A protein and the small-molecule ligand that binds it are described below.
Small molecule (SMILES): O=C(O)CCCCC(=O)O

Binding-site contacts:
Ligand atom O4 contacts residue HIS115 of chain 1.B at 4.2 Å.
Ligand atom O4 contacts residue GLY114 of chain 1.B at 3.2 Å (h-bond).
Ligand atom C4 contacts residue HIS22 of chain 1.B at 3.5 Å.
Ligand atom C2 contacts residue HIS115 of chain 1.B at 3.7 Å.
Ligand atom C2 contacts residue GLU96 of chain 1.B at 4.1 Å.
Ligand atom C7 contacts residue HIS115 of chain 1.B at 3.7 Å.
Ligand atom C6 contacts residue LEU97 of chain 1.B at 4.1 Å (hydrophobic).
Ligand atom C3 contacts residue ILE138 of chain 1.B at 4.5 Å (hydrophobic).
Ligand atom C2 contacts residue LEU97 of chain 1.B at 3.4 Å (hydrophobic).
Ligand atom C2 contacts residue ASP95 of chain 1.B at 3.4 Å.
Ligand atom C4 contacts residue VAL151 of chain 1.B at 4.3 Å (hydrophobic).
Ligand atom C6 contacts residue GLY114 of chain 1.B at 3.6 Å.
Ligand atom O3 contacts residue HIS115 of chain 1.B at 3.4 Å.
Ligand atom O3 contacts residue ASN116 of chain 1.B at 3.1 Å (h-bond).
Ligand atom O1 contacts residue HIS115 of chain 1.B at 4.2 Å.
Ligand atom C7 contacts residue ASN116 of chain 1.B at 3.6 Å.
Ligand atom O4 contacts residue ASN116 of chain 1.B at 3.3 Å (h-bond).
Ligand atom C5 contacts residue VAL151 of chain 1.B at 3.7 Å (hydrophobic).
Ligand atom O1 contacts residue GLU96 of chain 1.B at 2.9 Å.
Ligand atom C5 contacts residue HIS115 of chain 1.B at 4.4 Å.
Ligand atom O3 contacts residue HIS22 of chain 1.B at 3.1 Å.
Ligand atom O2 contacts residue GLY113 of chain 1.B at 4.2 Å.
Ligand atom C7 contacts residue GLY114 of chain 1.B at 3.4 Å.
Ligand atom C5 contacts residue VAL147 of chain 1.B at 4.2 Å (hydrophobic).
Ligand atom C6 contacts residue HIS115 of chain 1.B at 3.8 Å.
Ligand atom O3 contacts residue GLY114 of chain 1.B at 4.0 Å.
Ligand atom O1 contacts residue ASP95 of chain 1.B at 2.9 Å (salt-bridge).
Ligand atom C4 contacts residue LEU97 of chain 1.B at 4.2 Å (hydrophobic).
Ligand atom C4 contacts residue HIS115 of chain 1.B at 3.1 Å.
Ligand atom C3 contacts residue ASP95 of chain 1.B at 3.4 Å.
Ligand atom C5 contacts residue LEU97 of chain 1.B at 3.6 Å (hydrophobic).
Ligand atom C7 contacts residue HIS22 of chain 1.B at 3.9 Å.
Ligand atom C4 contacts residue ASP95 of chain 1.B at 3.3 Å.
Ligand atom C5 contacts residue ASP95 of chain 1.B at 4.4 Å.
Ligand atom O1 contacts residue LEU97 of chain 1.B at 2.6 Å (h-bond).
Ligand atom C5 contacts residue HIS22 of chain 1.B at 3.9 Å.
Ligand atom O2 contacts residue HIS115 of chain 1.B at 4.0 Å.
Ligand atom C3 contacts residue LEU97 of chain 1.B at 3.3 Å (hydrophobic).
Ligand atom O2 contacts residue LEU97 of chain 1.B at 3.3 Å.
Ligand atom C3 contacts residue HIS115 of chain 1.B at 3.7 Å.

Sequence of chain 1.B:
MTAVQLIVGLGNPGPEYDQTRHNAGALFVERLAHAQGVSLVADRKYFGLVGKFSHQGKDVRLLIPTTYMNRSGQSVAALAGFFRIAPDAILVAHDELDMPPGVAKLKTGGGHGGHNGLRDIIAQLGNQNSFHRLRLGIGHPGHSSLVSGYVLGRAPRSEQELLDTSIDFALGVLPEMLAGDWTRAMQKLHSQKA